This protein binds this small molecule.
Small molecule (SMILES): CC(=O)N[C@H]1[C@H](O[C@H]2[C@H](O)[C@@H](NC(C)=O)CO[C@@H]2CO)O[C@H](CO)[C@@H](O)[C@@H]1O

Binding-site contacts:
Ligand atom C2 contacts residue GLN290 of chain 1.G at 3.6 Å.
Ligand atom O5 contacts residue ASN292 of chain 1.G at 2.4 Å (h-bond).
Ligand atom C7 contacts residue GLN290 of chain 1.G at 3.9 Å.
Ligand atom C8 contacts residue VAL329 of chain 1.G at 3.9 Å (hydrophobic).
Ligand atom C8 contacts residue SER330 of chain 1.G at 4.0 Å.
Ligand atom C3 contacts residue ASN292 of chain 1.G at 3.9 Å.
Ligand atom O7 contacts residue ASN328 of chain 1.G at 3.9 Å.
Ligand atom C5 contacts residue ARG439 of chain 1.G at 4.1 Å.
Ligand atom O6 contacts residue ASN406 of chain 1.G at 4.5 Å.
Ligand atom C8 contacts residue ASN328 of chain 1.G at 3.6 Å.
Ligand atom O7 contacts residue ASN292 of chain 1.G at 3.5 Å (h-bond).
Ligand atom O3 contacts residue GLN290 of chain 1.G at 4.2 Å.
Ligand atom C7 contacts residue ASN292 of chain 1.G at 3.5 Å.
Ligand atom N2 contacts residue GLN290 of chain 1.G at 2.9 Å (h-bond).
Ligand atom O5 contacts residue ARG439 of chain 1.G at 3.1 Å (salt-bridge).
Ligand atom C8 contacts residue GLN290 of chain 1.G at 3.3 Å.
Ligand atom C4 contacts residue ASN292 of chain 1.G at 4.3 Å.
Ligand atom C6 contacts residue ARG439 of chain 1.G at 3.9 Å.
Ligand atom C1 contacts residue GLN290 of chain 1.G at 3.8 Å.
Ligand atom C2 contacts residue ASN292 of chain 1.G at 2.5 Å.
Ligand atom C1 contacts residue ARG439 of chain 1.G at 4.0 Å.
Ligand atom N2 contacts residue ASN292 of chain 1.G at 3.0 Å (h-bond).
Ligand atom C5 contacts residue ASN292 of chain 1.G at 3.8 Å.
Ligand atom O6 contacts residue ARG439 of chain 1.G at 3.2 Å (salt-bridge).
Ligand atom C3 contacts residue GLN290 of chain 1.G at 3.6 Å.
Ligand atom C1 contacts residue ASN292 of chain 1.G at 1.5 Å.
Ligand atom C8 contacts residue ASN292 of chain 1.G at 3.9 Å.
Ligand atom C7 contacts residue ASN328 of chain 1.G at 4.3 Å.

Sequence of chain 1.G:
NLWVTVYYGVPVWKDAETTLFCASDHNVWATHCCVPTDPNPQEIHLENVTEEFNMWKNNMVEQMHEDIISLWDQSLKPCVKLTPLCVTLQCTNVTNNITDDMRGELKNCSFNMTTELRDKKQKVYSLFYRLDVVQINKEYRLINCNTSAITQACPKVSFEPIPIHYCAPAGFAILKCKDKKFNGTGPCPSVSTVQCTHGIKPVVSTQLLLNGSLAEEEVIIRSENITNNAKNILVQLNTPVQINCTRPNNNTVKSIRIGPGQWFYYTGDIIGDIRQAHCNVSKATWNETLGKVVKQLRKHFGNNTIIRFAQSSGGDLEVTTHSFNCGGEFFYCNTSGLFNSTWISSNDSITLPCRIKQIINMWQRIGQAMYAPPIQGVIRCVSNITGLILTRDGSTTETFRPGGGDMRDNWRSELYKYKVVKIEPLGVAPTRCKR